The small molecule below binds the protein below.
Small molecule (SMILES): Nc1c(N[C@@H]2O[C@H](COP(=O)(O)O)[C@@H](O)[C@H]2O)[nH]c(=O)[nH]c1=O

Sequence of chain 1.B:
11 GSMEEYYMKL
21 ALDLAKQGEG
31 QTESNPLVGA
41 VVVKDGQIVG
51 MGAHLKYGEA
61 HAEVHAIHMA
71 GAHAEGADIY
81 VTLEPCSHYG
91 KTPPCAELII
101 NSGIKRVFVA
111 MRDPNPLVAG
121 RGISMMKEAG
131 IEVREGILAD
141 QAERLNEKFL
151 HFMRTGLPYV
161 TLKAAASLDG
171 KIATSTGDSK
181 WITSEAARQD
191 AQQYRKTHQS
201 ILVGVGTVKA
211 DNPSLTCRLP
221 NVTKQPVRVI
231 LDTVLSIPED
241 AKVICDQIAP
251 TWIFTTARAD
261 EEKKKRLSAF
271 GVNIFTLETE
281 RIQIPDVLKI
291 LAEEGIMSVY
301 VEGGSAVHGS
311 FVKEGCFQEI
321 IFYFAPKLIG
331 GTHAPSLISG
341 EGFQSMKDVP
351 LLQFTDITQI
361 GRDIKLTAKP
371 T

Binding-site contacts:
Ligand atom O2' contacts residue ASN115 of chain 1.B at 3.2 Å (h-bond).
Ligand atom O2 contacts residue CYS86 of chain 1.B at 3.3 Å (h-bond).
Ligand atom C2' contacts residue ASP113 of chain 1.B at 3.1 Å.
Ligand atom C6 contacts residue HIS61 of chain 1.B at 3.7 Å.
Ligand atom C5' contacts residue ASN35 of chain 1.B at 3.4 Å.
Ligand atom O4' contacts residue HIS88 of chain 1.B at 3.4 Å.
Ligand atom O5' contacts residue HIS61 of chain 1.B at 3.6 Å.
Ligand atom C2 contacts residue ZN1 of chain 1.G at 3.4 Å.
Ligand atom C5 contacts residue HIS61 of chain 1.B at 3.7 Å.
Ligand atom O3' contacts residue ASN115 of chain 1.B at 3.0 Å (h-bond).
Ligand atom O2P contacts residue HIS61 of chain 1.B at 2.7 Å (h-bond).
Ligand atom O4 contacts residue HIS54 of chain 1.B at 3.6 Å.
Ligand atom N3 contacts residue GLU63 of chain 1.B at 2.9 Å (salt-bridge).
Ligand atom P contacts residue LYS91 of chain 1.B at 3.6 Å.
Ligand atom O2 contacts residue CYS95 of chain 1.B at 3.3 Å (h-bond).
Ligand atom C2' contacts residue PHE149 of chain 1.B at 3.7 Å (hydrophobic).
Ligand atom P contacts residue HIS61 of chain 1.B at 3.4 Å.
Ligand atom C2 contacts residue GLU63 of chain 1.B at 3.4 Å.
Ligand atom O3P contacts residue THR92 of chain 1.B at 2.8 Å (h-bond).
Ligand atom C4 contacts residue VAL38 of chain 1.B at 3.5 Å (hydrophobic).
Ligand atom O4 contacts residue HIS61 of chain 1.B at 3.5 Å.
Ligand atom O2 contacts residue ZN1 of chain 1.G at 2.2 Å.
Ligand atom O2 contacts residue HIS61 of chain 1.B at 3.3 Å (h-bond).
Ligand atom O3P contacts residue HIS61 of chain 1.B at 3.4 Å.
Ligand atom N3 contacts residue VAL38 of chain 1.B at 3.6 Å.
Ligand atom C5 contacts residue VAL38 of chain 1.B at 3.7 Å (hydrophobic).
Ligand atom O4 contacts residue VAL38 of chain 1.B at 3.1 Å.
Ligand atom O1P contacts residue LYS91 of chain 1.B at 2.9 Å (salt-bridge).
Ligand atom N5 contacts residue HIS54 of chain 1.B at 3.4 Å.
Ligand atom O5' contacts residue HIS88 of chain 1.B at 3.1 Å (h-bond).
Ligand atom O2P contacts residue ASN35 of chain 1.B at 3.5 Å (h-bond).
Ligand atom O2' contacts residue PHE149 of chain 1.B at 3.5 Å.
Ligand atom O3P contacts residue LYS91 of chain 1.B at 3.3 Å (salt-bridge).
Ligand atom O2 contacts residue GLU63 of chain 1.B at 3.5 Å (salt-bridge).
Ligand atom N1 contacts residue ZN1 of chain 1.G at 3.6 Å.
Ligand atom O2P contacts residue LYS91 of chain 1.B at 3.2 Å (salt-bridge).
Ligand atom O2' contacts residue ASP113 of chain 1.B at 2.5 Å (salt-bridge).
Ligand atom O4 contacts residue ALA62 of chain 1.B at 3.1 Å (h-bond).
Ligand atom C1' contacts residue ASP113 of chain 1.B at 3.5 Å.
Ligand atom C4 contacts residue HIS61 of chain 1.B at 3.6 Å.